This protein binds this small molecule.
Small molecule (SMILES): COc1ccc(C2=N[C@@H](c3ccc(Cl)cc3)[C@@H](c3ccc(Cl)cc3)N2C(=O)N2CCNC(=O)C2)c(OC(C)C)c1

Binding-site contacts:
Ligand atom CL1 contacts residue PHE72 of chain 1.A at 3.9 Å.
Ligand atom C15 contacts residue HIS77 of chain 1.A at 3.6 Å.
Ligand atom C23 contacts residue GLY39 of chain 1.A at 3.8 Å.
Ligand atom C16 contacts residue HIS77 of chain 1.A at 3.4 Å.
Ligand atom C16 contacts residue VAL74 of chain 1.A at 3.6 Å (hydrophobic).
Ligand atom C29 contacts residue MET43 of chain 1.A at 3.9 Å (hydrophobic).
Ligand atom C23 contacts residue LEU35 of chain 1.A at 3.3 Å (hydrophobic).
Ligand atom C contacts residue HIS54 of chain 1.A at 3.9 Å.
Ligand atom C29 contacts residue GLN40 of chain 1.A at 3.8 Å.
Ligand atom C8 contacts residue VAL56 of chain 1.A at 3.8 Å (hydrophobic).
Ligand atom CL1 contacts residue ILE42 of chain 1.A at 3.8 Å.
Ligand atom C5 contacts residue VAL74 of chain 1.A at 3.8 Å (hydrophobic).
Ligand atom C16 contacts residue ILE80 of chain 1.A at 3.6 Å (hydrophobic).
Ligand atom C14 contacts residue LEU35 of chain 1.A at 3.9 Å (hydrophobic).
Ligand atom O contacts residue HIS54 of chain 1.A at 3.7 Å.
Ligand atom C20 contacts residue VAL74 of chain 1.A at 3.9 Å (hydrophobic).
Ligand atom C7 contacts residue GLY39 of chain 1.A at 3.2 Å.
Ligand atom C8 contacts residue GLN53 of chain 1.A at 3.4 Å.
Ligand atom CL contacts residue TYR81 of chain 1.A at 3.3 Å.
Ligand atom C3 contacts residue VAL74 of chain 1.A at 3.8 Å (hydrophobic).
Ligand atom C28 contacts residue GLN40 of chain 1.A at 3.3 Å.
Ligand atom C4 contacts residue GLN53 of chain 1.A at 3.7 Å.
Ligand atom O1 contacts residue VAL74 of chain 1.A at 3.6 Å.
Ligand atom C17 contacts residue HIS77 of chain 1.A at 3.8 Å.
Ligand atom C24 contacts residue LEU35 of chain 1.A at 3.2 Å (hydrophobic).
Ligand atom C7 contacts residue MET43 of chain 1.A at 3.6 Å (hydrophobic).
Ligand atom CL contacts residue ILE80 of chain 1.A at 3.8 Å.
Ligand atom C21 contacts residue ILE42 of chain 1.A at 3.8 Å (hydrophobic).
Ligand atom O3 contacts residue GLY39 of chain 1.A at 3.3 Å.
Ligand atom C6 contacts residue MET43 of chain 1.A at 3.8 Å (hydrophobic).
Ligand atom C7 contacts residue ILE42 of chain 1.A at 3.8 Å (hydrophobic).
Ligand atom O contacts residue GLN53 of chain 1.A at 3.7 Å.
Ligand atom C17 contacts residue VAL74 of chain 1.A at 3.7 Å (hydrophobic).
Ligand atom C9 contacts residue VAL74 of chain 1.A at 3.9 Å (hydrophobic).
Ligand atom C8 contacts residue VAL74 of chain 1.A at 3.5 Å (hydrophobic).
Ligand atom O2 contacts residue GLN40 of chain 1.A at 2.9 Å (h-bond).
Ligand atom O2 contacts residue MET43 of chain 1.A at 3.9 Å.
Ligand atom C8 contacts residue ILE42 of chain 1.A at 3.9 Å (hydrophobic).
Ligand atom CL contacts residue HIS77 of chain 1.A at 3.6 Å.
Ligand atom C2 contacts residue VAL74 of chain 1.A at 3.9 Å (hydrophobic).

Sequence of chain 1.A:
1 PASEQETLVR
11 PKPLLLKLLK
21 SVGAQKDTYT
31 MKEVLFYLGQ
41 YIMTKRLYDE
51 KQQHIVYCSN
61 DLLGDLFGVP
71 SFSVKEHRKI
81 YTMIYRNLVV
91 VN